The small molecule below binds the protein below.
Small molecule (SMILES): Nc1ncnc2c1ncn2[C@@H]1O[C@H](CO[P](=O)(O)O[P](=O)(O)OC[C@H]2O[C@@H](n3cnc4c(N)ncnc43)[C@H](OP(=O)(O)O)[C@@H]2O)[C@@H](O)[C@H]1O

Sequence of chain 1.A:
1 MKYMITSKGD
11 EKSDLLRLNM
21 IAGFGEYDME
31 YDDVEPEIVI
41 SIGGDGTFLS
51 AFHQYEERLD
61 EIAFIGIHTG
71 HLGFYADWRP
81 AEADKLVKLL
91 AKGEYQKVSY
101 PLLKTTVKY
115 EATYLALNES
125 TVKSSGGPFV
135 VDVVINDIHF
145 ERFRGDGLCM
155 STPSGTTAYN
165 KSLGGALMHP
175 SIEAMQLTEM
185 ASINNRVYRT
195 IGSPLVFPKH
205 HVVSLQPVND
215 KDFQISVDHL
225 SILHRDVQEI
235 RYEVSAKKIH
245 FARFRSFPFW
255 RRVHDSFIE

Binding-site contacts:
Ligand atom O17 contacts residue GLY46 of chain 4.A at 3.4 Å.
Ligand atom O16 contacts residue GLY46 of chain 4.A at 3.2 Å.
Ligand atom N6A contacts residue ASN122 of chain 4.A at 3.2 Å (h-bond).
Ligand atom O13 contacts residue ASP45 of chain 4.A at 3.0 Å (salt-bridge).
Ligand atom C2A contacts residue PHE74 of chain 4.A at 3.4 Å (hydrophobic).
Ligand atom C6B contacts residue TYR163 of chain 4.A at 3.4 Å (hydrophobic).
Ligand atom N6A contacts residue SER158 of chain 4.A at 3.1 Å (h-bond).
Ligand atom O2E contacts residue GLU123 of chain 4.A at 2.5 Å (salt-bridge).
Ligand atom O11 contacts residue ASP45 of chain 4.A at 3.1 Å (salt-bridge).
Ligand atom N7A contacts residue ASN122 of chain 4.A at 2.9 Å (h-bond).
Ligand atom O2E contacts residue ALA162 of chain 4.A at 3.1 Å.
Ligand atom C6A contacts residue THR161 of chain 4.A at 3.5 Å.
Ligand atom N1B contacts residue SER166 of chain 4.A at 3.1 Å (h-bond).
Ligand atom O12 contacts residue HIS71 of chain 4.A at 3.0 Å (h-bond).
Ligand atom O13 contacts residue GLY46 of chain 4.A at 3.2 Å (h-bond).
Ligand atom C6A contacts residue ALA162 of chain 4.A at 3.6 Å (hydrophobic).
Ligand atom N3B contacts residue TYR163 of chain 4.A at 3.4 Å.
Ligand atom C5B contacts residue TYR163 of chain 4.A at 3.5 Å (hydrophobic).
Ligand atom C2B contacts residue SER166 of chain 4.A at 2.9 Å.
Ligand atom N1B contacts residue ALA185 of chain 1.A at 3.6 Å.
Ligand atom N6A contacts residue THR161 of chain 4.A at 3.5 Å (h-bond).
Ligand atom N1B contacts residue TYR163 of chain 4.A at 3.6 Å.
Ligand atom P2D contacts residue HIS71 of chain 4.A at 3.7 Å.
Ligand atom N6B contacts residue TYR163 of chain 4.A at 3.5 Å.
Ligand atom C2E contacts residue GLU123 of chain 4.A at 3.4 Å.
Ligand atom O2E contacts residue TYR163 of chain 4.A at 3.2 Å (h-bond).
Ligand atom O3E contacts residue ASN122 of chain 4.A at 3.2 Å (h-bond).
Ligand atom N6B contacts residue ALA185 of chain 1.A at 3.1 Å (h-bond).
Ligand atom P2D contacts residue ASP45 of chain 4.A at 3.6 Å.
Ligand atom C2B contacts residue ILE187 of chain 1.A at 3.4 Å (hydrophobic).
Ligand atom N1A contacts residue PHE74 of chain 4.A at 3.5 Å.
Ligand atom N1B contacts residue ILE187 of chain 1.A at 3.4 Å.
Ligand atom C8A contacts residue ASP45 of chain 4.A at 3.6 Å.
Ligand atom N6B contacts residue ASP150 of chain 1.A at 2.9 Å (salt-bridge).
Ligand atom O17 contacts residue HIS223 of chain 4.A at 3.0 Å (h-bond).
Ligand atom O3E contacts residue GLU123 of chain 4.A at 2.7 Å (salt-bridge).
Ligand atom O11 contacts residue HIS71 of chain 4.A at 3.3 Å (h-bond).
Ligand atom N1A contacts residue THR161 of chain 4.A at 2.6 Å (h-bond).
Ligand atom C3E contacts residue GLU123 of chain 4.A at 3.2 Å.
Ligand atom C2A contacts residue THR161 of chain 4.A at 3.1 Å.

Sequence of chain 4.A:
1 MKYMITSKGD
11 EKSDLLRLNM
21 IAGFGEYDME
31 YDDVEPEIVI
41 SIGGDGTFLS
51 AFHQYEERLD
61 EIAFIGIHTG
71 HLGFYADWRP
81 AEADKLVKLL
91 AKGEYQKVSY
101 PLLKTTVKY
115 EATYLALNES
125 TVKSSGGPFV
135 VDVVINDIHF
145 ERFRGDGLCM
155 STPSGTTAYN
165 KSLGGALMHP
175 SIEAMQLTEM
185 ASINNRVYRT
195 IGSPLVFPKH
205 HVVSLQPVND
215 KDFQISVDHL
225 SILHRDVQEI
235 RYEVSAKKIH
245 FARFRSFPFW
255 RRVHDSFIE